Sequence of chain 1.A:
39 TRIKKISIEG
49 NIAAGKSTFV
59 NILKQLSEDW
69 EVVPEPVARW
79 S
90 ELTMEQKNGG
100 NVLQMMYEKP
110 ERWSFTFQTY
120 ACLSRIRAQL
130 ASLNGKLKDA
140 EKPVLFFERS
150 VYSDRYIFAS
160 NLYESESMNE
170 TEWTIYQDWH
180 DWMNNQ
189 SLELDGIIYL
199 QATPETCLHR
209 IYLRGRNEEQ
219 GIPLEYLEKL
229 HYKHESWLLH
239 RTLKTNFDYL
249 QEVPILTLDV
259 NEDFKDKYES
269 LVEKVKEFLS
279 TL

The protein below binds the small molecule below.
Small molecule (SMILES): CCCN(c1nc(-c2nc(N)cc(N)n2)cs1)c1cc(-c2ccc(CCN3CCN(C)CC3)nc2)ccc1C

Binding-site contacts:
Ligand atom N5 contacts residue ASP153 of chain 1.A at 2.9 Å (salt-bridge).
Ligand atom N4 contacts residue VAL75 of chain 1.A at 3.4 Å.
Ligand atom C29 contacts residue LEU102 of chain 1.A at 3.8 Å (hydrophobic).
Ligand atom N4 contacts residue ARG148 of chain 1.A at 3.4 Å (salt-bridge).
Ligand atom C8 contacts residue ASP153 of chain 1.A at 3.7 Å.
Ligand atom N5 contacts residue GLN117 of chain 1.A at 3.0 Å (h-bond).
Ligand atom N4 contacts residue GLU73 of chain 1.A at 3.3 Å (salt-bridge).
Ligand atom C10 contacts residue GLN117 of chain 1.A at 3.4 Å.
Ligand atom S1 contacts residue PHE116 of chain 1.A at 3.8 Å.
Ligand atom C10 contacts residue LEU161 of chain 1.A at 3.8 Å (hydrophobic).
Ligand atom C5 contacts residue PHE157 of chain 1.A at 3.4 Å (hydrophobic).
Ligand atom C26 contacts residue MET105 of chain 1.A at 3.6 Å (hydrophobic).
Ligand atom C9 contacts residue ASP153 of chain 1.A at 3.8 Å.
Ligand atom N7 contacts residue SER164 of chain 1.A at 3.6 Å.
Ligand atom C8 contacts residue PHE157 of chain 1.A at 3.7 Å (hydrophobic).
Ligand atom C10 contacts residue PHE157 of chain 1.A at 3.6 Å (hydrophobic).
Ligand atom C6 contacts residue PHE116 of chain 1.A at 3.7 Å (hydrophobic).
Ligand atom C9 contacts residue PHE157 of chain 1.A at 3.6 Å (hydrophobic).
Ligand atom N6 contacts residue PHE157 of chain 1.A at 3.2 Å.
Ligand atom C9 contacts residue GLN117 of chain 1.A at 3.7 Å.
Ligand atom C1 contacts residue TYR106 of chain 1.A at 3.8 Å (hydrophobic).
Ligand atom C8 contacts residue VAL75 of chain 1.A at 3.8 Å (hydrophobic).
Ligand atom C6 contacts residue GLN117 of chain 1.A at 3.9 Å.
Ligand atom C27 contacts residue TYR106 of chain 1.A at 3.6 Å (hydrophobic).
Ligand atom C2 contacts residue ILE50 of chain 1.A at 3.8 Å (hydrophobic).
Ligand atom N6 contacts residue GLN117 of chain 1.A at 3.0 Å (h-bond).
Ligand atom C28 contacts residue TYR106 of chain 1.A at 3.8 Å (hydrophobic).
Ligand atom C27 contacts residue MET105 of chain 1.A at 3.6 Å (hydrophobic).
Ligand atom N5 contacts residue PHE157 of chain 1.A at 3.8 Å.
Ligand atom C29 contacts residue TYR106 of chain 1.A at 3.4 Å (hydrophobic).
Ligand atom C10 contacts residue PHE116 of chain 1.A at 3.3 Å (hydrophobic).
Ligand atom C5 contacts residue PHE116 of chain 1.A at 3.3 Å (hydrophobic).
Ligand atom N2 contacts residue PHE116 of chain 1.A at 3.7 Å.
Ligand atom S1 contacts residue TYR224 of chain 1.A at 3.8 Å.
Ligand atom N3 contacts residue PHE157 of chain 1.A at 3.8 Å.
Ligand atom C6 contacts residue PHE157 of chain 1.A at 3.4 Å (hydrophobic).
Ligand atom C7 contacts residue VAL75 of chain 1.A at 3.7 Å (hydrophobic).
Ligand atom C8 contacts residue GLU73 of chain 1.A at 3.9 Å.
Ligand atom C7 contacts residue PHE157 of chain 1.A at 3.8 Å (hydrophobic).
Ligand atom C3 contacts residue TYR106 of chain 1.A at 3.6 Å (hydrophobic).